The small molecule below binds the protein below.
Small molecule (SMILES): CN(C)c1ccncc1

Sequence of chain 1.A:
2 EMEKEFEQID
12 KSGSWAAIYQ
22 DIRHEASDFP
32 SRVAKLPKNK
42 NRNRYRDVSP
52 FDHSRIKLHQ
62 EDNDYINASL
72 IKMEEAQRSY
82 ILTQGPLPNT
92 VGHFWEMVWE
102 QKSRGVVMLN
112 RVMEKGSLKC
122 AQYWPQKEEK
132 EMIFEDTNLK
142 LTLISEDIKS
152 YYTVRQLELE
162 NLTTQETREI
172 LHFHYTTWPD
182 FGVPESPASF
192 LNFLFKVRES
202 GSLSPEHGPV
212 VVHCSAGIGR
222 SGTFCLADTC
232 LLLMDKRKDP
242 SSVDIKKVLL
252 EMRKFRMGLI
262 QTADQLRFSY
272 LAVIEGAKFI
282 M

Binding-site contacts:
Ligand atom C05 contacts residue LEU88 of chain 1.A at 4.0 Å (hydrophobic).
Ligand atom C03 contacts residue ASN42 of chain 1.A at 4.4 Å.
Ligand atom C09 contacts residue ASN90 of chain 1.A at 3.8 Å.
Ligand atom C03 contacts residue ASN44 of chain 1.A at 3.5 Å.
Ligand atom C04 contacts residue LEU88 of chain 1.A at 3.7 Å (hydrophobic).
Ligand atom N02 contacts residue LEU88 of chain 1.A at 3.7 Å.
Ligand atom N02 contacts residue ASN44 of chain 1.A at 4.2 Å.
Ligand atom N07 contacts residue ASN90 of chain 1.A at 4.3 Å.
Ligand atom N07 contacts residue PRO89 of chain 1.A at 4.1 Å.
Ligand atom C01 contacts residue ASN44 of chain 1.A at 4.2 Å.
Ligand atom C09 contacts residue ASN42 of chain 1.A at 4.2 Å.
Ligand atom C01 contacts residue LEU88 of chain 1.A at 3.4 Å (hydrophobic).
Ligand atom C06 contacts residue PRO89 of chain 1.A at 4.3 Å (hydrophobic).
Ligand atom C01 contacts residue ARG45 of chain 1.A at 3.8 Å.
Ligand atom C09 contacts residue LEU88 of chain 1.A at 4.2 Å (hydrophobic).
Ligand atom C08 contacts residue ASN90 of chain 1.A at 3.5 Å.